A small-molecule ligand and the protein it binds are described below.
Small molecule (SMILES): CC(=O)N[C@@H]1[C@@H](O)[C@H](O)[C@@H](CO)O[C@H]1O

Binding-site contacts:
Ligand atom C1 contacts residue THR592 of chain 1.C at 4.0 Å.
Ligand atom O5 contacts residue ASN591 of chain 1.C at 2.4 Å (h-bond).
Ligand atom C8 contacts residue ASN591 of chain 1.C at 4.3 Å.
Ligand atom C1 contacts residue ASN591 of chain 1.C at 1.4 Å.
Ligand atom O7 contacts residue ASN591 of chain 1.C at 3.1 Å (h-bond).
Ligand atom C3 contacts residue ASN591 of chain 1.C at 3.8 Å.
Ligand atom C2 contacts residue ASN591 of chain 1.C at 2.5 Å.
Ligand atom C5 contacts residue ASN591 of chain 1.C at 3.7 Å.
Ligand atom N2 contacts residue THR592 of chain 1.C at 3.9 Å.
Ligand atom C7 contacts residue ASN591 of chain 1.C at 3.2 Å.
Ligand atom C4 contacts residue ASN591 of chain 1.C at 4.2 Å.
Ligand atom N2 contacts residue ASN591 of chain 1.C at 2.9 Å (h-bond).
Ligand atom C2 contacts residue THR592 of chain 1.C at 4.5 Å.

Sequence of chain 1.C:
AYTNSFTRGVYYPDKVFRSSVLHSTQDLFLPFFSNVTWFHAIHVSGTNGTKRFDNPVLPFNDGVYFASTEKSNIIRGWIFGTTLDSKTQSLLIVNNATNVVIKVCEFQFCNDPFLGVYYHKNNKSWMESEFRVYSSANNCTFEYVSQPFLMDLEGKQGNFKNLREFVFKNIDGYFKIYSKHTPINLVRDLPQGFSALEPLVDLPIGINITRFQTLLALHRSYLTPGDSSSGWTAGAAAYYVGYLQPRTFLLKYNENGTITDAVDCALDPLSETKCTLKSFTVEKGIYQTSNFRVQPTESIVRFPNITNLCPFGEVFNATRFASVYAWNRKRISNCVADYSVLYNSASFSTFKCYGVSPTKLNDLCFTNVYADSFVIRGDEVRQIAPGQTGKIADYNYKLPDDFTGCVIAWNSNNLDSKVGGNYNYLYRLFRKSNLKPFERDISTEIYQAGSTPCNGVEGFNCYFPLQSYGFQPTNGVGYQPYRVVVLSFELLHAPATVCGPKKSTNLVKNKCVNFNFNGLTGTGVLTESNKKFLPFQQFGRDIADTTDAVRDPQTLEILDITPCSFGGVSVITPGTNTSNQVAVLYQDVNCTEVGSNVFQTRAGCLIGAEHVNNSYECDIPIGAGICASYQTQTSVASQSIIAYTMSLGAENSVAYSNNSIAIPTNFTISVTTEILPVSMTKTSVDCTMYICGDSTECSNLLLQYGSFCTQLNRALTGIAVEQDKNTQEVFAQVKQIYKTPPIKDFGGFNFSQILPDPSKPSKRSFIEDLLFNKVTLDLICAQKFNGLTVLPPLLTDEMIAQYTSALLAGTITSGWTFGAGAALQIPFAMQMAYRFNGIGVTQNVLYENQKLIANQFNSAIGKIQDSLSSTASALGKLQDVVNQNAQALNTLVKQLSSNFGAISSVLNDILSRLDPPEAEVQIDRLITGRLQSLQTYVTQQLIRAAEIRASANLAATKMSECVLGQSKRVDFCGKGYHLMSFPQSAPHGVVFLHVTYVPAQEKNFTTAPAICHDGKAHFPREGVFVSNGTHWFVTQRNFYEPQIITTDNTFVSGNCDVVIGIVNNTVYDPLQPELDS